Sequence of chain 23.A:
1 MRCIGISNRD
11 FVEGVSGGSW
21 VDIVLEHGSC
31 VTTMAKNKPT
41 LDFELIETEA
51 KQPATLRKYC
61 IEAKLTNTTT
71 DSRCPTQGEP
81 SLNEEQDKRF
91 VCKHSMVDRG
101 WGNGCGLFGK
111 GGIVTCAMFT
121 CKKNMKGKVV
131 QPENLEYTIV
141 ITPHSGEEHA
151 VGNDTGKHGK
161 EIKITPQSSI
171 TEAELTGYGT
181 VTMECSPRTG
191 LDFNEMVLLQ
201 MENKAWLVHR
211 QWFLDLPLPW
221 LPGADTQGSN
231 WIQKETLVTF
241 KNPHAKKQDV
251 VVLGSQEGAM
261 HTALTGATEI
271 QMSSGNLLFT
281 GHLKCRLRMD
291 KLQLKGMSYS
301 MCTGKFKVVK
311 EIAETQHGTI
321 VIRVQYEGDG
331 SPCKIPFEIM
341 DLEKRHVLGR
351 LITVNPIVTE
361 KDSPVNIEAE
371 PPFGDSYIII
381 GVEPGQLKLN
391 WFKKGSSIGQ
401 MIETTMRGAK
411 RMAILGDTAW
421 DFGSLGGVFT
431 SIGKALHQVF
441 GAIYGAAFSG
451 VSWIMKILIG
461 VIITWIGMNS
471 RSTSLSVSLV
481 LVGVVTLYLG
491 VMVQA

This protein binds this small molecule.
Small molecule (SMILES): CC(=O)N[C@@H]1[C@@H](O)[C@H](O)[C@@H](CO)O[C@H]1O

Binding-site contacts:
Ligand atom C4 contacts residue ASN67 of chain 23.A at 4.2 Å.
Ligand atom N2 contacts residue ASN67 of chain 23.A at 2.9 Å (h-bond).
Ligand atom O7 contacts residue ASN67 of chain 23.A at 4.3 Å.
Ligand atom C8 contacts residue ASN67 of chain 23.A at 4.3 Å.
Ligand atom C2 contacts residue ASN67 of chain 23.A at 2.5 Å.
Ligand atom C8 contacts residue PHE90 of chain 23.A at 3.7 Å (hydrophobic).
Ligand atom C8 contacts residue MET118 of chain 23.A at 4.3 Å (hydrophobic).
Ligand atom C3 contacts residue ASN67 of chain 23.A at 3.8 Å.
Ligand atom C7 contacts residue ASN67 of chain 23.A at 3.9 Å.
Ligand atom O5 contacts residue ASN67 of chain 23.A at 2.4 Å (h-bond).
Ligand atom C5 contacts residue ASN67 of chain 23.A at 3.7 Å.
Ligand atom C1 contacts residue ASN67 of chain 23.A at 1.4 Å.